Binding-site contacts:
Ligand atom N19 contacts residue ALA147 of chain 1.B at 3.2 Å (h-bond).
Ligand atom C03 contacts residue VAL30 of chain 1.B at 3.7 Å (hydrophobic).
Ligand atom O35 contacts residue GLU32 of chain 1.B at 3.7 Å.
Ligand atom N19 contacts residue ASP120 of chain 1.B at 2.6 Å (salt-bridge).
Ligand atom N21 contacts residue LYS148 of chain 1.B at 3.7 Å.
Ligand atom N19 contacts residue SER146 of chain 1.B at 3.1 Å (h-bond).
Ligand atom C18 contacts residue LYS148 of chain 1.B at 3.2 Å.
Ligand atom O26 contacts residue GLY16 of chain 1.B at 3.0 Å.
Ligand atom O23 contacts residue ALA147 of chain 1.B at 1.3 Å (h-bond).
Ligand atom C17 contacts residue ALA147 of chain 1.B at 3.5 Å (hydrophobic).
Ligand atom C20 contacts residue ASP120 of chain 1.B at 2.5 Å.
Ligand atom O23 contacts residue LYS148 of chain 1.B at 3.0 Å (salt-bridge).
Ligand atom O09 contacts residue ASP31 of chain 1.B at 3.1 Å (salt-bridge).
Ligand atom O26 contacts residue ALA19 of chain 1.B at 3.1 Å.
Ligand atom C06 contacts residue GLY14 of chain 1.B at 3.2 Å.
Ligand atom C18 contacts residue SER146 of chain 1.B at 3.4 Å.
Ligand atom O11 contacts residue ASP31 of chain 1.B at 3.4 Å.
Ligand atom C31 contacts residue CYS13 of chain 1.B at 3.1 Å (hydrophobic).
Ligand atom C17 contacts residue ASN117 of chain 1.B at 3.6 Å.
Ligand atom C10 contacts residue VAL30 of chain 1.B at 3.6 Å (hydrophobic).
Ligand atom O11 contacts residue VAL30 of chain 1.B at 3.3 Å (h-bond).
Ligand atom C17 contacts residue PHE29 of chain 1.B at 3.7 Å (hydrophobic).
Ligand atom O35 contacts residue ASP31 of chain 1.B at 2.8 Å (salt-bridge).
Ligand atom C32 contacts residue CYS13 of chain 1.B at 1.8 Å (hydrophobic).
Ligand atom N21 contacts residue ASP120 of chain 1.B at 1.3 Å (salt-bridge).
Ligand atom O24 contacts residue LYS118 of chain 1.B at 2.7 Å (salt-bridge).
Ligand atom C18 contacts residue ALA147 of chain 1.B at 2.5 Å (hydrophobic).
Ligand atom C14 contacts residue ALA19 of chain 1.B at 3.6 Å (hydrophobic).
Ligand atom C16 contacts residue PHE29 of chain 1.B at 3.7 Å (hydrophobic).
Ligand atom C08 contacts residue ASP31 of chain 1.B at 3.4 Å.
Ligand atom C07 contacts residue LYS118 of chain 1.B at 3.5 Å.
Ligand atom N15 contacts residue ALA147 of chain 1.B at 3.1 Å.
Ligand atom N15 contacts residue ALA19 of chain 1.B at 3.5 Å.
Ligand atom N21 contacts residue LEU121 of chain 1.B at 3.7 Å.
Ligand atom N22 contacts residue ASP120 of chain 1.B at 3.6 Å (salt-bridge).
Ligand atom N19 contacts residue LYS148 of chain 1.B at 3.2 Å (salt-bridge).
Ligand atom N15 contacts residue ASN117 of chain 1.B at 3.1 Å (h-bond).
Ligand atom O34 contacts residue THR59 of chain 1.B at 3.5 Å (h-bond).
Ligand atom O23 contacts residue SER146 of chain 1.B at 2.4 Å.
Ligand atom O23 contacts residue ASN117 of chain 1.B at 3.2 Å (h-bond).

Sequence of chain 1.B:
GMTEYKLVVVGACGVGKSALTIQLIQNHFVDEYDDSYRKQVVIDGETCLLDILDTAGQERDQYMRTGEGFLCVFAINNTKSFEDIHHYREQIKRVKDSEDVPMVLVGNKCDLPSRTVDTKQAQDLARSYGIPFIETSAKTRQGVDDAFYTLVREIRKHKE

This small molecule binds to this protein.
Small molecule (SMILES): Nc1nc(=O)c2ncn([C@@H]3O[C@H](COP(=O)(O)CS(=O)(=O)NCCNC(=O)CCl)[C@@H](O)[C@H]3O)c2[nH]1